Sequence of chain 1.K:
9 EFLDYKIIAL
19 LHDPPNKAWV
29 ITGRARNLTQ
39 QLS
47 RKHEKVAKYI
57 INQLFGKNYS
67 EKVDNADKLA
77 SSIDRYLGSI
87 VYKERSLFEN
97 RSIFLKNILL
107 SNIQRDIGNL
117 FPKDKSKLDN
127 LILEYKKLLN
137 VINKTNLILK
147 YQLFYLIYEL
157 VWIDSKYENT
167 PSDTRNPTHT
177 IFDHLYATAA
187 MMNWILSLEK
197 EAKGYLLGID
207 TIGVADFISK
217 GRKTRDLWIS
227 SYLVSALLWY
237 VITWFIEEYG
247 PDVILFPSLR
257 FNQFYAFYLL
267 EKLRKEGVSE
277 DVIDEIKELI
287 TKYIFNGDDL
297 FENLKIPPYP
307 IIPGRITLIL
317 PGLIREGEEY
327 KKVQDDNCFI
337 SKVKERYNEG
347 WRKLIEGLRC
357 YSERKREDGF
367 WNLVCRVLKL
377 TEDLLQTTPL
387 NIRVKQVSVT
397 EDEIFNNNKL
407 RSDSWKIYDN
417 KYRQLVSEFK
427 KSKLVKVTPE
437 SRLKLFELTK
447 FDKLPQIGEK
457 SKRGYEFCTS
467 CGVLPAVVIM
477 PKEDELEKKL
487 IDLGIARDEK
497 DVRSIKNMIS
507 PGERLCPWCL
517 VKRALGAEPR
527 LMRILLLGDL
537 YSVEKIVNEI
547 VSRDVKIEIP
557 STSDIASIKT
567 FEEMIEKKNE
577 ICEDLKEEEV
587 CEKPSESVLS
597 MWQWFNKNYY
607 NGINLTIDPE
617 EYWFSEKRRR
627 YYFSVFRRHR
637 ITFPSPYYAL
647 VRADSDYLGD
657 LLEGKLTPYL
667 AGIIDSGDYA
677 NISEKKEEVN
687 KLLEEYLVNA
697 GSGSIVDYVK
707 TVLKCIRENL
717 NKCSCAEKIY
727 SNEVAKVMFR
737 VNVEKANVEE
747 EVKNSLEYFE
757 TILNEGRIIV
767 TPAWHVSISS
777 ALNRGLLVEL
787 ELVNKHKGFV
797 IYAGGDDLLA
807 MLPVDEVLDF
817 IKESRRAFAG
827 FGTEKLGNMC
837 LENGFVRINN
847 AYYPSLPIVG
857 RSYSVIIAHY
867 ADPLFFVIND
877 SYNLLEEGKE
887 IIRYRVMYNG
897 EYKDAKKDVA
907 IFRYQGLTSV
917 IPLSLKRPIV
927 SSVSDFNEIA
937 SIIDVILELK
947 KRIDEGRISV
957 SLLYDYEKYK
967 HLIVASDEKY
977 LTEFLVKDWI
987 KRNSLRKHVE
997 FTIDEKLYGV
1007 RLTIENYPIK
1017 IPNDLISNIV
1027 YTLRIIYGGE

A small-molecule ligand and the protein it binds are described below.
Small molecule (SMILES): Nc1ncnc2c1ncn2[C@@H]1O[C@H](CO[P](=O)(O)O[P](=O)(O)NP(=O)(O)O)[C@@H](O)[C@H]1O

Binding-site contacts:
Ligand atom O3G contacts residue ASP206 of chain 1.K at 3.0 Å (salt-bridge).
Ligand atom O2G contacts residue GLY209 of chain 1.K at 2.8 Å (h-bond).
Ligand atom O3A contacts residue VAL210 of chain 1.K at 3.4 Å.
Ligand atom C5 contacts residue TYR798 of chain 1.K at 3.4 Å (hydrophobic).
Ligand atom N6 contacts residue ILE308 of chain 1.K at 2.7 Å (h-bond).
Ligand atom O1A contacts residue THR207 of chain 1.K at 3.2 Å (h-bond).
Ligand atom O4' contacts residue VAL210 of chain 1.K at 3.2 Å.
Ligand atom C3' contacts residue ANP1 of chain 1.LA at 3.4 Å.
Ligand atom N7 contacts residue TYR798 of chain 1.K at 3.2 Å.
Ligand atom C8 contacts residue PRO309 of chain 1.K at 3.1 Å (hydrophobic).
Ligand atom N6 contacts residue TYR798 of chain 1.K at 3.2 Å.
Ligand atom O2G contacts residue LYS432 of chain 1.K at 3.5 Å.
Ligand atom O1B contacts residue TYR878 of chain 1.K at 3.4 Å (h-bond).
Ligand atom O2A contacts residue MN1 of chain 1.OA at 3.3 Å.
Ligand atom O2' contacts residue ASP803 of chain 1.K at 2.7 Å (salt-bridge).
Ligand atom O3G contacts residue MN1 of chain 1.OA at 1.7 Å.
Ligand atom N1 contacts residue SER227 of chain 1.K at 2.9 Å (h-bond).
Ligand atom O3G contacts residue THR207 of chain 1.K at 2.8 Å (h-bond).
Ligand atom O1G contacts residue LYS429 of chain 1.K at 3.5 Å.
Ligand atom C2' contacts residue ANP1 of chain 1.LA at 3.6 Å.
Ligand atom O2B contacts residue ALA211 of chain 1.K at 3.4 Å (h-bond).
Ligand atom C2 contacts residue SER227 of chain 1.K at 3.4 Å.
Ligand atom O5' contacts residue ANP1 of chain 1.LA at 3.6 Å.
Ligand atom O3A contacts residue MN1 of chain 1.OA at 2.4 Å.
Ligand atom C6 contacts residue TYR798 of chain 1.K at 3.2 Å (hydrophobic).
Ligand atom C8 contacts residue TYR798 of chain 1.K at 3.6 Å (hydrophobic).
Ligand atom C2' contacts residue ASP803 of chain 1.K at 3.4 Å.
Ligand atom N1 contacts residue TYR798 of chain 1.K at 3.4 Å.
Ligand atom O2A contacts residue LYS429 of chain 1.K at 3.1 Å (salt-bridge).
Ligand atom PB contacts residue MN1 of chain 1.OA at 3.5 Å.
Ligand atom O2B contacts residue VAL210 of chain 1.K at 2.9 Å (h-bond).
Ligand atom O2B contacts residue GLY209 of chain 1.K at 3.2 Å.
Ligand atom O1A contacts residue MN1 of chain 1.OA at 1.7 Å.
Ligand atom C2 contacts residue TYR798 of chain 1.K at 3.6 Å (hydrophobic).
Ligand atom N6 contacts residue SER231 of chain 1.K at 2.8 Å (h-bond).
Ligand atom PA contacts residue MN1 of chain 1.OA at 2.4 Å.
Ligand atom C4 contacts residue TYR798 of chain 1.K at 3.5 Å (hydrophobic).
Ligand atom N7 contacts residue PRO309 of chain 1.K at 2.9 Å (h-bond).
Ligand atom PG contacts residue MN1 of chain 1.OA at 3.1 Å.
Ligand atom O1A contacts residue ASP206 of chain 1.K at 3.1 Å (salt-bridge).